Binding-site contacts:
Ligand atom N2 contacts residue ASN298 of chain 1.A at 3.3 Å (h-bond).
Ligand atom O7 contacts residue ASN298 of chain 1.A at 4.0 Å.
Ligand atom O3 contacts residue ASN298 of chain 1.A at 3.8 Å.
Ligand atom C4 contacts residue ASN298 of chain 1.A at 4.2 Å.
Ligand atom O5 contacts residue ASN298 of chain 1.A at 2.4 Å (h-bond).
Ligand atom C2 contacts residue ASN298 of chain 1.A at 2.4 Å.
Ligand atom C1 contacts residue ASN298 of chain 1.A at 1.4 Å.
Ligand atom C5 contacts residue ASN298 of chain 1.A at 3.6 Å.
Ligand atom C7 contacts residue ASN298 of chain 1.A at 4.0 Å.
Ligand atom C3 contacts residue ASN298 of chain 1.A at 3.6 Å.

Sequence of chain 1.A:
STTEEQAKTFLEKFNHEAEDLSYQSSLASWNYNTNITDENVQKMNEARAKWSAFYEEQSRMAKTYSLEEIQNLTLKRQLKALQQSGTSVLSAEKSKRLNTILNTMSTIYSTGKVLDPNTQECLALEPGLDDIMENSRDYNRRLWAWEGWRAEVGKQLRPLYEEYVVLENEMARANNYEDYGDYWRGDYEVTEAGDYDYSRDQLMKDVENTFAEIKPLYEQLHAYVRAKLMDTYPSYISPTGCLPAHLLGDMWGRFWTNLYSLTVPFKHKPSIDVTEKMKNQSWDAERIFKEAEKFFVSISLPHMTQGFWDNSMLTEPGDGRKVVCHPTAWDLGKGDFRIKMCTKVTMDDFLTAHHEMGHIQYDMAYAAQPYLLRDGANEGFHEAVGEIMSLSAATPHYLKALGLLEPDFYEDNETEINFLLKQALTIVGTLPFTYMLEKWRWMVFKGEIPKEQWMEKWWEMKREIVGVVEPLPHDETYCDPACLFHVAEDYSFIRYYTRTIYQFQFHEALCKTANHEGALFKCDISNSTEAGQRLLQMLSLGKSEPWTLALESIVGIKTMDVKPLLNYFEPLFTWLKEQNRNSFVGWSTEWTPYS

The small molecule below binds the protein below.
Small molecule (SMILES): CC(=O)N[C@@H]1[C@@H](O)[C@H](O)[C@@H](CO)O[C@H]1O